Binding-site contacts:
Ligand atom CG2 contacts residue PHE71 of chain 52.A at 4.0 Å (hydrophobic).
Ligand atom CD1 contacts residue THR349 of chain 52.A at 4.3 Å.

Sequence of chain 52.A:
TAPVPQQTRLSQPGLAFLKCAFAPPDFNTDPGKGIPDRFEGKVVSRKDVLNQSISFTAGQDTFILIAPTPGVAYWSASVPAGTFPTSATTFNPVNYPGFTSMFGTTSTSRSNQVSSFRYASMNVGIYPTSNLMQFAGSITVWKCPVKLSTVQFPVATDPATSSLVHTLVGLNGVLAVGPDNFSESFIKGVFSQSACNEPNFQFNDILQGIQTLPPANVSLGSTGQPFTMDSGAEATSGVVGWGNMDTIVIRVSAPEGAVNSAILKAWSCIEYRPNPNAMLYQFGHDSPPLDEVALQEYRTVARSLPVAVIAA

The protein below binds the small molecule below.
Small molecule (SMILES): CC[C@H](C)[C@@H](C=O)NC(=O)[C@H](CO)NC(=O)[C@H](CCCCN)NC(=O)[C@@H](N)C(C)C